Sequence of chain 2.A:
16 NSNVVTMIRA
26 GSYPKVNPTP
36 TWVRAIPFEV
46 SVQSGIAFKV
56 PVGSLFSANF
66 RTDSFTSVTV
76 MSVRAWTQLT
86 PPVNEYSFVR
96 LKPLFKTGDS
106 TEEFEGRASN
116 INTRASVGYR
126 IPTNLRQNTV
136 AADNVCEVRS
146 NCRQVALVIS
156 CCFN

A protein and the small-molecule ligand that binds it are described below.
Small molecule (SMILES): CO[P](=O)(O)O[C@H]1[C@@H](O)[C@H](n2ccc(=O)[nH]c2=O)O[C@@H]1COP(=O)(O)O

Sequence of chain 1.KB:
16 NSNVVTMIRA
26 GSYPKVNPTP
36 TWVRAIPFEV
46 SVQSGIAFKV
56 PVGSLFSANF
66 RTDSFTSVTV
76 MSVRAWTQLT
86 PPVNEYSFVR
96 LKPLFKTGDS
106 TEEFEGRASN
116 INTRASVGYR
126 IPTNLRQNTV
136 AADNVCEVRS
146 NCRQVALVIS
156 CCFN

Sequence of chain 2.N:
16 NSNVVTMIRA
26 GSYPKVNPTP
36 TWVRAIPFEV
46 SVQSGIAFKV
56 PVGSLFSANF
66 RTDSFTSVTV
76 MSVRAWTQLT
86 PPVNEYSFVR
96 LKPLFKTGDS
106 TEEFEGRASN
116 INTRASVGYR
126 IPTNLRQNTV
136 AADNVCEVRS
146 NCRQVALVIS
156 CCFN

Binding-site contacts:
Ligand atom C2 contacts residue ASN16 of chain 2.N at 3.1 Å.
Ligand atom OP3 contacts residue ARG131 of chain 1.KB at 4.1 Å.
Ligand atom C4 contacts residue SER17 of chain 2.N at 4.2 Å.
Ligand atom C5 contacts residue ARG125 of chain 1.KB at 3.4 Å.
Ligand atom OP3 contacts residue SER77 of chain 1.KB at 4.1 Å.
Ligand atom C4 contacts residue ARG125 of chain 1.KB at 3.4 Å.
Ligand atom O2 contacts residue ARG125 of chain 1.KB at 4.1 Å.
Ligand atom N1 contacts residue ARG125 of chain 1.KB at 3.7 Å.
Ligand atom O2 contacts residue ASN16 of chain 2.N at 3.0 Å (h-bond).
Ligand atom OP1 contacts residue ARG131 of chain 1.KB at 3.0 Å (salt-bridge).
Ligand atom N1 contacts residue ASN16 of chain 2.N at 4.4 Å.
Ligand atom OP2 contacts residue ASN18 of chain 2.A at 4.4 Å.
Ligand atom O4 contacts residue SER17 of chain 2.N at 3.2 Å.
Ligand atom OP2 contacts residue SER77 of chain 1.KB at 4.0 Å.
Ligand atom P contacts residue ARG125 of chain 1.KB at 4.2 Å.
Ligand atom O5' contacts residue ARG125 of chain 1.KB at 4.0 Å.
Ligand atom C1' contacts residue ARG125 of chain 1.KB at 4.5 Å.
Ligand atom O4 contacts residue ARG125 of chain 1.KB at 3.5 Å (salt-bridge).
Ligand atom C2 contacts residue ARG125 of chain 1.KB at 3.6 Å.
Ligand atom O4 contacts residue ASN16 of chain 2.N at 3.5 Å (h-bond).
Ligand atom N3 contacts residue ARG125 of chain 1.KB at 3.6 Å.
Ligand atom C4 contacts residue ASN16 of chain 2.N at 3.4 Å.
Ligand atom C5' contacts residue ARG131 of chain 1.KB at 3.4 Å.
Ligand atom OP1 contacts residue ARG125 of chain 1.KB at 3.4 Å (salt-bridge).
Ligand atom OP2 contacts residue ARG131 of chain 1.KB at 3.7 Å.
Ligand atom O5' contacts residue MET76 of chain 1.KB at 4.5 Å.
Ligand atom C2' contacts residue ARG125 of chain 1.KB at 4.0 Å.
Ligand atom P contacts residue ARG131 of chain 1.KB at 3.4 Å.
Ligand atom N3 contacts residue ASN16 of chain 2.N at 2.4 Å (h-bond).
Ligand atom OP3 contacts residue ARG125 of chain 1.KB at 3.2 Å.
Ligand atom C3' contacts residue ARG125 of chain 1.KB at 3.9 Å.
Ligand atom O5' contacts residue ARG131 of chain 1.KB at 2.6 Å (salt-bridge).
Ligand atom C5' contacts residue MET76 of chain 1.KB at 3.7 Å (hydrophobic).
Ligand atom C6 contacts residue ARG125 of chain 1.KB at 3.4 Å.
Ligand atom OP2 contacts residue MET76 of chain 1.KB at 4.3 Å.